Binding-site contacts:
Ligand atom C10 contacts residue TYR278 of chain 1.E at 4.4 Å (hydrophobic).
Ligand atom C2 contacts residue PHE210 of chain 1.D at 3.7 Å (hydrophobic).
Ligand atom C15 contacts residue PHE267 of chain 1.E at 4.3 Å (hydrophobic).
Ligand atom C10 contacts residue TRP217 of chain 1.D at 4.0 Å (hydrophobic).
Ligand atom C4 contacts residue THR214 of chain 1.D at 3.8 Å.
Ligand atom C11 contacts residue TYR278 of chain 1.E at 3.7 Å (hydrophobic).
Ligand atom C5 contacts residue ILE271 of chain 1.E at 4.4 Å (hydrophobic).
Ligand atom C23 contacts residue ILE271 of chain 1.E at 4.4 Å (hydrophobic).
Ligand atom C4 contacts residue PHE210 of chain 1.D at 4.5 Å (hydrophobic).
Ligand atom C3 contacts residue PHE210 of chain 1.D at 4.4 Å (hydrophobic).
Ligand atom C9 contacts residue VAL275 of chain 1.E at 3.9 Å (hydrophobic).
Ligand atom C1 contacts residue TRP213 of chain 1.D at 4.4 Å (hydrophobic).
Ligand atom C21 contacts residue ILE271 of chain 1.E at 4.2 Å (hydrophobic).
Ligand atom C7 contacts residue THR274 of chain 1.E at 4.3 Å.
Ligand atom C9 contacts residue TRP217 of chain 1.D at 4.2 Å (hydrophobic).
Ligand atom C4 contacts residue ILE271 of chain 1.E at 4.0 Å (hydrophobic).
Ligand atom C6 contacts residue THR274 of chain 1.E at 4.0 Å.
Ligand atom C22 contacts residue ILE271 of chain 1.E at 4.2 Å (hydrophobic).
Ligand atom C19 contacts residue PHE267 of chain 1.E at 4.5 Å (hydrophobic).
Ligand atom C6 contacts residue THR214 of chain 1.D at 4.3 Å.
Ligand atom C11 contacts residue VAL275 of chain 1.E at 4.1 Å (hydrophobic).
Ligand atom C5 contacts residue TRP217 of chain 1.D at 3.7 Å (hydrophobic).
Ligand atom C2 contacts residue TRP213 of chain 1.D at 4.5 Å (hydrophobic).
Ligand atom C3 contacts residue TRP217 of chain 1.D at 3.8 Å (hydrophobic).
Ligand atom C8 contacts residue THR274 of chain 1.E at 3.9 Å.
Ligand atom C12 contacts residue TYR278 of chain 1.E at 3.7 Å (hydrophobic).
Ligand atom C4 contacts residue TRP217 of chain 1.D at 4.0 Å (hydrophobic).
Ligand atom C9 contacts residue THR274 of chain 1.E at 4.1 Å.
Ligand atom C25 contacts residue VAL275 of chain 1.E at 4.5 Å (hydrophobic).
Ligand atom C17 contacts residue PHE267 of chain 1.E at 3.7 Å (hydrophobic).
Ligand atom C1 contacts residue PHE210 of chain 1.D at 4.0 Å (hydrophobic).
Ligand atom C6 contacts residue TRP217 of chain 1.D at 4.4 Å (hydrophobic).
Ligand atom C19 contacts residue ILE271 of chain 1.E at 4.5 Å (hydrophobic).
Ligand atom C15 contacts residue PHE210 of chain 1.D at 3.5 Å (hydrophobic).
Ligand atom C6 contacts residue ILE271 of chain 1.E at 4.0 Å (hydrophobic).
Ligand atom C8 contacts residue TRP217 of chain 1.D at 3.6 Å (hydrophobic).

A protein and the small-molecule ligand that binds it are described below.
Small molecule (SMILES): CCCCCCCCCCCC(=O)O[C@H](CCCCCCCCCCC)CC(=O)O

Sequence of chain 1.D:
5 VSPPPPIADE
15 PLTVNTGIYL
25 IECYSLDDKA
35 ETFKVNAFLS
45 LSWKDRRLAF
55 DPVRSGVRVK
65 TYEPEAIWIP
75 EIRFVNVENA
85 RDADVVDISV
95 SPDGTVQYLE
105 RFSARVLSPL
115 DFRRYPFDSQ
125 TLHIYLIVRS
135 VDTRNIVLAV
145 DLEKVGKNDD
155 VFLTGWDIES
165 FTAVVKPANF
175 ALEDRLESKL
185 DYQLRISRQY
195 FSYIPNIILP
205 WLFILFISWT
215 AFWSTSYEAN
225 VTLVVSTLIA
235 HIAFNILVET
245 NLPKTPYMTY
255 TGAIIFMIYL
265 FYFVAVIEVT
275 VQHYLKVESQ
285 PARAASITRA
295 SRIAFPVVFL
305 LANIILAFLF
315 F

Sequence of chain 1.E:
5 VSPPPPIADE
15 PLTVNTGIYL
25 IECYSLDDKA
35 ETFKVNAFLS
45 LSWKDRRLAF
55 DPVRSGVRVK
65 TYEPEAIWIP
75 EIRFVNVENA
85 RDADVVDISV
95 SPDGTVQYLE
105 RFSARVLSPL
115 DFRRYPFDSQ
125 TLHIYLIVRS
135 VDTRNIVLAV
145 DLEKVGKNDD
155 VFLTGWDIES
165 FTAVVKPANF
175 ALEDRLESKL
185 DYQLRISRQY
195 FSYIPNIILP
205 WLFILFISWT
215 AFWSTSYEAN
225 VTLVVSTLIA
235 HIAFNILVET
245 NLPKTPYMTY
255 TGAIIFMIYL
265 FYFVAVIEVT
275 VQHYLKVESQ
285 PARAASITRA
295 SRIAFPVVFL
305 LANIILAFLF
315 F